Sequence of chain 1.A:
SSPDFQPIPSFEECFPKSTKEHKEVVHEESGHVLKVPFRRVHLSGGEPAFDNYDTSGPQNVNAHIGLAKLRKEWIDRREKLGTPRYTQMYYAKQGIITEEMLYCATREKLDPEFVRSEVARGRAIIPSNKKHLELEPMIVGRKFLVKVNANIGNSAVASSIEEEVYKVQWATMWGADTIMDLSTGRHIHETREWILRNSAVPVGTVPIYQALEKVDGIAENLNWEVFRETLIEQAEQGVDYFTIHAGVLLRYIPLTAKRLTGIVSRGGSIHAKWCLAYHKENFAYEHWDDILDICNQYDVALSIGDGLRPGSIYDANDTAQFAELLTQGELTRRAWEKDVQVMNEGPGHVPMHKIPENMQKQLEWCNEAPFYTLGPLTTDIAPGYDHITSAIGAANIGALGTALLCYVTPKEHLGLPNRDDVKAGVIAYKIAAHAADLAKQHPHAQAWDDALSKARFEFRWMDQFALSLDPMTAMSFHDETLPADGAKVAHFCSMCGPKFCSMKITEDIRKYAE

The protein below binds the small molecule below.
Small molecule (SMILES): CSCC[C@H](N)C(=O)O

Binding-site contacts:
Ligand atom SD contacts residue SF41 of chain 1.B at 2.9 Å.
Ligand atom CA contacts residue HIS422 of chain 2.A at 4.4 Å.
Ligand atom C contacts residue LEU383 of chain 2.A at 4.4 Å (hydrophobic).
Ligand atom CE contacts residue SF41 of chain 1.B at 3.9 Å.
Ligand atom CE contacts residue CYS505 of chain 1.A at 3.4 Å (hydrophobic).
Ligand atom OXT contacts residue FE21 of chain 2.F at 2.1 Å.
Ligand atom CE contacts residue AIR1 of chain 2.C at 4.0 Å.
Ligand atom CB contacts residue GLU421 of chain 2.A at 4.4 Å.
Ligand atom C contacts residue HIS358 of chain 2.A at 4.4 Å.
Ligand atom CB contacts residue 5AD1 of chain 2.D at 3.9 Å.
Ligand atom SD contacts residue CYS505 of chain 1.A at 3.2 Å (h-bond).
Ligand atom C contacts residue ARG318 of chain 2.A at 3.9 Å.
Ligand atom N contacts residue FE21 of chain 2.F at 2.3 Å.
Ligand atom SD contacts residue MET504 of chain 1.A at 4.3 Å.
Ligand atom CB contacts residue VAL273 of chain 2.A at 3.8 Å (hydrophobic).
Ligand atom CA contacts residue VAL273 of chain 2.A at 4.1 Å (hydrophobic).
Ligand atom CG contacts residue VAL273 of chain 2.A at 4.1 Å (hydrophobic).
Ligand atom SD contacts residue 5AD1 of chain 2.D at 4.0 Å.
Ligand atom CA contacts residue FE21 of chain 2.F at 3.0 Å.
Ligand atom CE contacts residue VAL273 of chain 2.A at 3.6 Å (hydrophobic).
Ligand atom C contacts residue FE21 of chain 2.F at 2.9 Å.
Ligand atom O contacts residue VAL273 of chain 2.A at 3.7 Å.
Ligand atom CG contacts residue 5AD1 of chain 2.D at 4.4 Å.
Ligand atom O contacts residue ARG318 of chain 2.A at 2.8 Å (salt-bridge).
Ligand atom C contacts residue GLU421 of chain 2.A at 4.4 Å.
Ligand atom O contacts residue FE21 of chain 2.F at 4.0 Å.
Ligand atom C contacts residue VAL273 of chain 2.A at 3.7 Å (hydrophobic).
Ligand atom OXT contacts residue ARG318 of chain 2.A at 4.3 Å.
Ligand atom OXT contacts residue GLY320 of chain 2.A at 4.3 Å.
Ligand atom CE contacts residue ARG275 of chain 2.A at 3.8 Å.
Ligand atom O contacts residue LEU383 of chain 2.A at 3.7 Å.
Ligand atom CE contacts residue SER511 of chain 1.A at 3.9 Å.
Ligand atom OXT contacts residue HIS358 of chain 2.A at 3.2 Å (h-bond).
Ligand atom N contacts residue HIS422 of chain 2.A at 3.1 Å (h-bond).
Ligand atom CA contacts residue GLU421 of chain 2.A at 4.2 Å.
Ligand atom CB contacts residue ARG318 of chain 2.A at 4.1 Å.
Ligand atom OXT contacts residue VAL273 of chain 2.A at 3.9 Å.
Ligand atom N contacts residue GLU421 of chain 2.A at 3.4 Å (salt-bridge).
Ligand atom OXT contacts residue HIS422 of chain 2.A at 4.3 Å.
Ligand atom CG contacts residue SF41 of chain 1.B at 3.5 Å.

Sequence of chain 2.A:
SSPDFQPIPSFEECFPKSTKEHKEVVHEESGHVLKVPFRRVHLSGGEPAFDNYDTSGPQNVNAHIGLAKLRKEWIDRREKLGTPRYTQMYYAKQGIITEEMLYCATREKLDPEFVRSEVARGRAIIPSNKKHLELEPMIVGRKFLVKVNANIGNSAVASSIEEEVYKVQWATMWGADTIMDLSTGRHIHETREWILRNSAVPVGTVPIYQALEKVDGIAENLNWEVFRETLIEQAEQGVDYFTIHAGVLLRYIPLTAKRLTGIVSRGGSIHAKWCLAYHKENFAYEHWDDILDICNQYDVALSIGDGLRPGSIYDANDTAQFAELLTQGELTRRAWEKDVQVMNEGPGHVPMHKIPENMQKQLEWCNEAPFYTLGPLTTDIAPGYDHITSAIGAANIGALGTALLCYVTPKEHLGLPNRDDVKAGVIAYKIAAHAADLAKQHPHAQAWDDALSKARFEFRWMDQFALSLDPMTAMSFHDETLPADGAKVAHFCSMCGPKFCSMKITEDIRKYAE